Sequence of chain 1.I:
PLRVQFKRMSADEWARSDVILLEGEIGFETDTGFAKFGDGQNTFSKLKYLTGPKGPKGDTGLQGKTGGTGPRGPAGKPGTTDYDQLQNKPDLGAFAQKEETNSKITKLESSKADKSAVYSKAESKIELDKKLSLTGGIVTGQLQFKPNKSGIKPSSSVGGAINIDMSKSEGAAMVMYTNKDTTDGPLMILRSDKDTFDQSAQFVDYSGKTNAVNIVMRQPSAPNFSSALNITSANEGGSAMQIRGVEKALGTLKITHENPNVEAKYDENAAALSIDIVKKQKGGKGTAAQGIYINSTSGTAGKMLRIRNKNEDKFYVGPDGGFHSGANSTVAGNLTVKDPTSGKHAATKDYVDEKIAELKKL

This small molecule binds to this protein.
Small molecule (SMILES): CC(=O)N[C@@H]1[C@@H](O[C@@H]2O[C@H](C(=O)O)[C@@H](O[C@@H]3O[C@H](CO)[C@@H](O)[C@H](O[C@@H]4OC(C(=O)O)=C[C@H](O)[C@H]4O)[C@H]3NC(C)=O)[C@H](O)[C@H]2O)[C@H](O)[C@@H](CO)O[C@H]1O

Sequence of chain 1.G:
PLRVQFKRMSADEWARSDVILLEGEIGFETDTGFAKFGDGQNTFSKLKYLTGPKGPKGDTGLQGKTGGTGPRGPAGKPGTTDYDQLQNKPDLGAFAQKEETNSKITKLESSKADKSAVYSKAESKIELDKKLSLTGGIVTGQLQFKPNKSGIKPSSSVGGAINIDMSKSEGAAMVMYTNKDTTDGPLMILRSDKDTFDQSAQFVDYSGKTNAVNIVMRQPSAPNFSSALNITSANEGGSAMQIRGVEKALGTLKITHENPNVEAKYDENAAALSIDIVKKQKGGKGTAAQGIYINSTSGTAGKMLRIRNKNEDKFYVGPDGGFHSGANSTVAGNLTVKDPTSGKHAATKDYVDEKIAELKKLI

Binding-site contacts:
Ligand atom C7 contacts residue LEU255 of chain 1.G at 3.9 Å (hydrophobic).
Ligand atom O6A contacts residue ASN274 of chain 1.I at 2.8 Å (h-bond).
Ligand atom O6B contacts residue THR302 of chain 1.H at 3.4 Å.
Ligand atom C1 contacts residue ARG311 of chain 1.G at 4.0 Å.
Ligand atom C6 contacts residue ASN274 of chain 1.I at 4.0 Å.
Ligand atom C8 contacts residue TYR298 of chain 1.H at 3.8 Å (hydrophobic).
Ligand atom O3 contacts residue LEU255 of chain 1.G at 3.9 Å.
Ligand atom C6 contacts residue ASP281 of chain 1.I at 3.5 Å.
Ligand atom O6B contacts residue ASP281 of chain 1.I at 2.5 Å (salt-bridge).
Ligand atom O6A contacts residue GLN295 of chain 1.H at 3.6 Å.
Ligand atom C8 contacts residue ARG313 of chain 1.G at 4.0 Å.
Ligand atom O6A contacts residue LYS259 of chain 1.G at 2.4 Å (salt-bridge).
Ligand atom O3 contacts residue ARG313 of chain 1.G at 4.0 Å.
Ligand atom O6A contacts residue ASP281 of chain 1.I at 3.6 Å.
Ligand atom C7 contacts residue ASN274 of chain 1.I at 3.3 Å.
Ligand atom O6A contacts residue NAG1 of chain 1.W at 3.9 Å.
Ligand atom O4 contacts residue ALA254 of chain 1.G at 4.0 Å.
Ligand atom O7 contacts residue LEU255 of chain 1.G at 2.9 Å (h-bond).
Ligand atom C6 contacts residue LYS259 of chain 1.G at 3.5 Å.
Ligand atom O6B contacts residue GLN295 of chain 1.H at 2.3 Å (h-bond).
Ligand atom C5 contacts residue TYR298 of chain 1.H at 4.0 Å (hydrophobic).
Ligand atom C3 contacts residue ARG313 of chain 1.G at 3.5 Å.
Ligand atom C3 contacts residue ARG311 of chain 1.G at 3.8 Å.
Ligand atom C2 contacts residue ARG313 of chain 1.G at 3.9 Å.
Ligand atom C6 contacts residue TYR298 of chain 1.H at 3.8 Å (hydrophobic).
Ligand atom O5 contacts residue ARG313 of chain 1.G at 3.7 Å.
Ligand atom O6B contacts residue TYR298 of chain 1.H at 3.9 Å.
Ligand atom O2 contacts residue ARG313 of chain 1.G at 3.7 Å.
Ligand atom C6 contacts residue GLN295 of chain 1.H at 3.3 Å.
Ligand atom O7 contacts residue ALA254 of chain 1.G at 3.4 Å.
Ligand atom C3 contacts residue ARG313 of chain 1.G at 3.8 Å.
Ligand atom O6B contacts residue ARG311 of chain 1.G at 3.8 Å.
Ligand atom O5 contacts residue ASN274 of chain 1.I at 4.0 Å.
Ligand atom N2 contacts residue ARG313 of chain 1.G at 3.2 Å (salt-bridge).
Ligand atom C7 contacts residue ARG313 of chain 1.G at 3.9 Å.
Ligand atom O7 contacts residue ASN274 of chain 1.I at 2.7 Å (h-bond).
Ligand atom C1 contacts residue ARG313 of chain 1.G at 3.2 Å.
Ligand atom O4 contacts residue TYR298 of chain 1.H at 3.7 Å.
Ligand atom C5 contacts residue ARG313 of chain 1.G at 3.9 Å.
Ligand atom C8 contacts residue ASN274 of chain 1.I at 3.5 Å.

Sequence of chain 1.H:
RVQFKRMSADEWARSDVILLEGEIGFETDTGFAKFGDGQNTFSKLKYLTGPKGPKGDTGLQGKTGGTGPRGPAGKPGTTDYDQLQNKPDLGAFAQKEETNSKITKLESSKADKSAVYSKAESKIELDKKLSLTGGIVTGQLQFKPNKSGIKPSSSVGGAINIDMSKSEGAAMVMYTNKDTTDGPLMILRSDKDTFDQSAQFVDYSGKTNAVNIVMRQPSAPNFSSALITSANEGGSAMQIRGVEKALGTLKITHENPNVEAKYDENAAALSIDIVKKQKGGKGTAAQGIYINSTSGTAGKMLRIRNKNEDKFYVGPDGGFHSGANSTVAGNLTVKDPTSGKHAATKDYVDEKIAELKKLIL